Sequence of chain 1.G:
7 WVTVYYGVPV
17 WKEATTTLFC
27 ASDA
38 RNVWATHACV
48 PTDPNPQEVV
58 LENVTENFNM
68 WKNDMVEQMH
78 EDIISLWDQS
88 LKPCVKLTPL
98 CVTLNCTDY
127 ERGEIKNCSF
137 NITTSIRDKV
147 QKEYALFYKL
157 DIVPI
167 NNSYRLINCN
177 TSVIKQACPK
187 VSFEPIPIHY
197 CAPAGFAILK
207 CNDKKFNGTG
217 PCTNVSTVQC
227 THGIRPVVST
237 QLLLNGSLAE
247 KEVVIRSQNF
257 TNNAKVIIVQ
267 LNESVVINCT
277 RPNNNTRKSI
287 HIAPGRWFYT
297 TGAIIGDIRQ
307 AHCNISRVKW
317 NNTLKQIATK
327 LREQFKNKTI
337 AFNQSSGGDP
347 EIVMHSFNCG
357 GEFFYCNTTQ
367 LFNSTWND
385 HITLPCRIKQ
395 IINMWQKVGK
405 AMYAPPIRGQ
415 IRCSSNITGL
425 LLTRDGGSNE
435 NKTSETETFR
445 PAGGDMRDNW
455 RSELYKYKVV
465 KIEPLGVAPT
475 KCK

Binding-site contacts:
Ligand atom C1 contacts residue THR215 of chain 1.G at 4.4 Å.
Ligand atom C4 contacts residue ASN213 of chain 1.G at 4.2 Å.
Ligand atom C7 contacts residue ASN213 of chain 1.G at 3.9 Å.
Ligand atom O7 contacts residue ASN213 of chain 1.G at 4.3 Å.
Ligand atom O7 contacts residue PHE212 of chain 1.G at 3.4 Å.
Ligand atom C7 contacts residue PHE212 of chain 1.G at 4.1 Å (hydrophobic).
Ligand atom C6 contacts residue THR215 of chain 1.G at 4.1 Å.
Ligand atom C2 contacts residue ASN213 of chain 1.G at 2.5 Å.
Ligand atom O5 contacts residue ASN213 of chain 1.G at 2.4 Å (h-bond).
Ligand atom N2 contacts residue ASN213 of chain 1.G at 2.8 Å (h-bond).
Ligand atom C5 contacts residue THR215 of chain 1.G at 4.4 Å.
Ligand atom C8 contacts residue LYS211 of chain 1.G at 3.3 Å.
Ligand atom C1 contacts residue ASN213 of chain 1.G at 1.5 Å.
Ligand atom O5 contacts residue THR215 of chain 1.G at 3.5 Å.
Ligand atom C8 contacts residue PHE212 of chain 1.G at 3.8 Å (hydrophobic).
Ligand atom C5 contacts residue ASN213 of chain 1.G at 3.7 Å.
Ligand atom C8 contacts residue LYS210 of chain 1.G at 4.0 Å.
Ligand atom C4 contacts residue THR215 of chain 1.G at 4.2 Å.
Ligand atom N2 contacts residue LYS211 of chain 1.G at 4.5 Å.
Ligand atom C7 contacts residue LYS211 of chain 1.G at 4.2 Å.
Ligand atom C2 contacts residue THR215 of chain 1.G at 4.3 Å.
Ligand atom C3 contacts residue ASN213 of chain 1.G at 3.8 Å.

A protein and the small-molecule ligand that binds it are described below.
Small molecule (SMILES): CC(=O)N[C@@H]1[C@@H](O)[C@H](O)[C@@H](CO)O[C@H]1O